Sequence of chain 1.D:
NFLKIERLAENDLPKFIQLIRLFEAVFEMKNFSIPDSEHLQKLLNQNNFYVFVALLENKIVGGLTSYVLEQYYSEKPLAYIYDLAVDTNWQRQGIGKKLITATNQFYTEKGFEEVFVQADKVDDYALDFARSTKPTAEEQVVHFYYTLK

A protein and the small-molecule ligand that binds it are described below.
Small molecule (SMILES): CN[C@@H]1[C@@H](O)[C@@H](O[C@@H]2[C@@H](O)[C@H](O[C@H]3OC(CN)=CC[C@H]3N)[C@@H](N)C[C@H]2N)OC[C@]1(C)O

Binding-site contacts:
Ligand atom N61 contacts residue PHE35 of chain 1.D at 3.8 Å.
Ligand atom C23 contacts residue GLU122 of chain 1.C at 3.3 Å.
Ligand atom C33 contacts residue GLU122 of chain 1.C at 4.1 Å.
Ligand atom C32 contacts residue GLU147 of chain 1.C at 4.3 Å.
Ligand atom C61 contacts residue PHE35 of chain 1.D at 3.9 Å (hydrophobic).
Ligand atom N33 contacts residue GLU122 of chain 1.C at 3.7 Å.
Ligand atom N12 contacts residue TYR153 of chain 1.D at 4.2 Å.
Ligand atom C23 contacts residue GLU121 of chain 1.C at 4.1 Å.
Ligand atom O23 contacts residue GLU122 of chain 1.C at 2.5 Å (salt-bridge).
Ligand atom N61 contacts residue ASP91 of chain 1.D at 2.9 Å (salt-bridge).
Ligand atom C93 contacts residue THR155 of chain 1.D at 4.2 Å.
Ligand atom C31 contacts residue PHE35 of chain 1.D at 4.5 Å (hydrophobic).
Ligand atom O23 contacts residue TYR153 of chain 1.D at 4.2 Å.
Ligand atom C22 contacts residue ASP128 of chain 1.D at 4.2 Å.
Ligand atom C13 contacts residue GLU122 of chain 1.C at 4.5 Å.
Ligand atom C93 contacts residue GLU122 of chain 1.C at 3.5 Å.
Ligand atom C41 contacts residue PHE35 of chain 1.D at 3.6 Å (hydrophobic).
Ligand atom C22 contacts residue GLU147 of chain 1.C at 3.3 Å.
Ligand atom C61 contacts residue ASP91 of chain 1.D at 3.0 Å.
Ligand atom C32 contacts residue ASP128 of chain 1.D at 3.4 Å.
Ligand atom N61 contacts residue TYR81 of chain 1.C at 3.6 Å.
Ligand atom C33 contacts residue GLU121 of chain 1.C at 4.0 Å.
Ligand atom O11 contacts residue ASP128 of chain 1.D at 4.3 Å.
Ligand atom C12 contacts residue GLU147 of chain 1.C at 3.5 Å.
Ligand atom C51 contacts residue ASP91 of chain 1.D at 4.4 Å.
Ligand atom N12 contacts residue HIS151 of chain 1.D at 4.4 Å.
Ligand atom O43 contacts residue GLU121 of chain 1.C at 2.5 Å (salt-bridge).
Ligand atom N32 contacts residue ASP128 of chain 1.D at 2.0 Å (salt-bridge).
Ligand atom C83 contacts residue GLU121 of chain 1.C at 4.4 Å.
Ligand atom C51 contacts residue PHE35 of chain 1.D at 4.3 Å (hydrophobic).
Ligand atom C93 contacts residue TYR153 of chain 1.D at 3.8 Å (hydrophobic).
Ligand atom C42 contacts residue ASP128 of chain 1.D at 4.3 Å.
Ligand atom N33 contacts residue GLU121 of chain 1.C at 3.6 Å.
Ligand atom C43 contacts residue GLU121 of chain 1.C at 3.7 Å.
Ligand atom N12 contacts residue GLU147 of chain 1.C at 3.1 Å (salt-bridge).

Sequence of chain 1.C:
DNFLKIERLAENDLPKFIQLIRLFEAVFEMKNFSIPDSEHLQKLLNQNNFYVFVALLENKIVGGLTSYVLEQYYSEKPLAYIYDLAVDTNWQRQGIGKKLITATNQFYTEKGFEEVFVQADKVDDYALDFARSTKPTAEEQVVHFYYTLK